This small molecule binds to this protein.
Small molecule (SMILES): CC(C)C[C@H](NC(=O)CCCCCCCCCCCn1ccnc1)C(=O)O

Sequence of chain 1.A:
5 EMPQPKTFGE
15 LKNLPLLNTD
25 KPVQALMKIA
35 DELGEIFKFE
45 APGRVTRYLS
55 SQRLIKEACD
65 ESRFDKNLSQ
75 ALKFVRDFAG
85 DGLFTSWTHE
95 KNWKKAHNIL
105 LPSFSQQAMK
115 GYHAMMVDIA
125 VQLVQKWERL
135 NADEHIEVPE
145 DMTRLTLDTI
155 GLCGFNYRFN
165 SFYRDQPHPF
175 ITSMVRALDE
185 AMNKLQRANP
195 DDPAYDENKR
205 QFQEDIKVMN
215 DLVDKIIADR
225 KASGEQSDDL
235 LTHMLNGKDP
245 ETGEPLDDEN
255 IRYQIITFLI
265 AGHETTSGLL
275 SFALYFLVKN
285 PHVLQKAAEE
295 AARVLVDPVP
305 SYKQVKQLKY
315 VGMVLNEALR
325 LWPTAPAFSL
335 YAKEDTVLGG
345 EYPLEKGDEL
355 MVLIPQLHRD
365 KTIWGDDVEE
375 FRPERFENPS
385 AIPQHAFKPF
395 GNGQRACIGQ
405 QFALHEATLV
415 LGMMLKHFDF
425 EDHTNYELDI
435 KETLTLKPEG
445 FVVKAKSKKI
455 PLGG

Binding-site contacts:
Ligand atom C18 contacts residue ALA265 of chain 1.A at 3.7 Å (hydrophobic).
Ligand atom N2 contacts residue ALA265 of chain 1.A at 3.5 Å.
Ligand atom N3 contacts residue ALA265 of chain 1.A at 3.8 Å.
Ligand atom C9 contacts residue MET186 of chain 1.A at 3.0 Å (hydrophobic).
Ligand atom N2 contacts residue PHE88 of chain 1.A at 3.5 Å.
Ligand atom C18 contacts residue PHE88 of chain 1.A at 3.9 Å (hydrophobic).
Ligand atom C19 contacts residue ALA265 of chain 1.A at 3.4 Å (hydrophobic).
Ligand atom C15 contacts residue VAL79 of chain 1.A at 3.8 Å (hydrophobic).
Ligand atom C14 contacts residue LEU438 of chain 1.A at 3.7 Å (hydrophobic).
Ligand atom C14 contacts residue VAL79 of chain 1.A at 3.9 Å (hydrophobic).
Ligand atom C2 contacts residue PRO26 of chain 1.A at 3.8 Å (hydrophobic).
Ligand atom C13 contacts residue LEU76 of chain 1.A at 3.4 Å (hydrophobic).
Ligand atom C21 contacts residue THR269 of chain 1.A at 3.9 Å.
Ligand atom C8 contacts residue ALA75 of chain 1.A at 3.1 Å (hydrophobic).
Ligand atom C19 contacts residue HEM1 of chain 1.C at 3.0 Å.
Ligand atom O2 contacts residue THR437 of chain 1.A at 3.7 Å.
Ligand atom C21 contacts residue HEM1 of chain 1.C at 3.2 Å.
Ligand atom O1 contacts residue THR437 of chain 1.A at 3.1 Å (h-bond).
Ligand atom C19 contacts residue PHE88 of chain 1.A at 3.5 Å (hydrophobic).
Ligand atom C1 contacts residue VAL27 of chain 1.A at 3.6 Å (hydrophobic).
Ligand atom O2 contacts residue LEU438 of chain 1.A at 3.1 Å (h-bond).
Ligand atom C2 contacts residue LEU30 of chain 1.A at 3.8 Å (hydrophobic).
Ligand atom C21 contacts residue PHE88 of chain 1.A at 3.9 Å (hydrophobic).
Ligand atom C15 contacts residue PHE88 of chain 1.A at 3.7 Å (hydrophobic).
Ligand atom C6 contacts residue VAL27 of chain 1.A at 3.9 Å (hydrophobic).
Ligand atom C1 contacts residue THR437 of chain 1.A at 3.5 Å.
Ligand atom C3 contacts residue TYR52 of chain 1.A at 3.7 Å (hydrophobic).
Ligand atom C17 contacts residue PHE88 of chain 1.A at 3.8 Å (hydrophobic).
Ligand atom N3 contacts residue PHE88 of chain 1.A at 3.9 Å.
Ligand atom C9 contacts residue ALA75 of chain 1.A at 3.6 Å (hydrophobic).
Ligand atom C20 contacts residue PHE88 of chain 1.A at 3.8 Å (hydrophobic).
Ligand atom C5 contacts residue VAL27 of chain 1.A at 3.3 Å (hydrophobic).
Ligand atom N3 contacts residue HEM1 of chain 1.C at 2.3 Å.
Ligand atom C13 contacts residue VAL79 of chain 1.A at 3.5 Å (hydrophobic).
Ligand atom O1 contacts residue VAL27 of chain 1.A at 3.4 Å.
Ligand atom C10 contacts residue ALA75 of chain 1.A at 3.9 Å (hydrophobic).
Ligand atom C12 contacts residue LEU438 of chain 1.A at 3.5 Å (hydrophobic).
Ligand atom C16 contacts residue ILE264 of chain 1.A at 3.8 Å (hydrophobic).
Ligand atom C11 contacts residue ALA75 of chain 1.A at 3.8 Å (hydrophobic).
Ligand atom O1 contacts residue GLU436 of chain 1.A at 3.1 Å (salt-bridge).